This small molecule binds to this protein.
Small molecule (SMILES): CCCCCCCC(=O)OC[C@H](COP(=O)(O)O[C@@H]1[C@H](O)[C@H](O)[C@@H](OP(=O)(O)O)[C@H](OP(=O)(O)O)[C@H]1O)OC(=O)CCCCCCC

Sequence of chain 1.D:
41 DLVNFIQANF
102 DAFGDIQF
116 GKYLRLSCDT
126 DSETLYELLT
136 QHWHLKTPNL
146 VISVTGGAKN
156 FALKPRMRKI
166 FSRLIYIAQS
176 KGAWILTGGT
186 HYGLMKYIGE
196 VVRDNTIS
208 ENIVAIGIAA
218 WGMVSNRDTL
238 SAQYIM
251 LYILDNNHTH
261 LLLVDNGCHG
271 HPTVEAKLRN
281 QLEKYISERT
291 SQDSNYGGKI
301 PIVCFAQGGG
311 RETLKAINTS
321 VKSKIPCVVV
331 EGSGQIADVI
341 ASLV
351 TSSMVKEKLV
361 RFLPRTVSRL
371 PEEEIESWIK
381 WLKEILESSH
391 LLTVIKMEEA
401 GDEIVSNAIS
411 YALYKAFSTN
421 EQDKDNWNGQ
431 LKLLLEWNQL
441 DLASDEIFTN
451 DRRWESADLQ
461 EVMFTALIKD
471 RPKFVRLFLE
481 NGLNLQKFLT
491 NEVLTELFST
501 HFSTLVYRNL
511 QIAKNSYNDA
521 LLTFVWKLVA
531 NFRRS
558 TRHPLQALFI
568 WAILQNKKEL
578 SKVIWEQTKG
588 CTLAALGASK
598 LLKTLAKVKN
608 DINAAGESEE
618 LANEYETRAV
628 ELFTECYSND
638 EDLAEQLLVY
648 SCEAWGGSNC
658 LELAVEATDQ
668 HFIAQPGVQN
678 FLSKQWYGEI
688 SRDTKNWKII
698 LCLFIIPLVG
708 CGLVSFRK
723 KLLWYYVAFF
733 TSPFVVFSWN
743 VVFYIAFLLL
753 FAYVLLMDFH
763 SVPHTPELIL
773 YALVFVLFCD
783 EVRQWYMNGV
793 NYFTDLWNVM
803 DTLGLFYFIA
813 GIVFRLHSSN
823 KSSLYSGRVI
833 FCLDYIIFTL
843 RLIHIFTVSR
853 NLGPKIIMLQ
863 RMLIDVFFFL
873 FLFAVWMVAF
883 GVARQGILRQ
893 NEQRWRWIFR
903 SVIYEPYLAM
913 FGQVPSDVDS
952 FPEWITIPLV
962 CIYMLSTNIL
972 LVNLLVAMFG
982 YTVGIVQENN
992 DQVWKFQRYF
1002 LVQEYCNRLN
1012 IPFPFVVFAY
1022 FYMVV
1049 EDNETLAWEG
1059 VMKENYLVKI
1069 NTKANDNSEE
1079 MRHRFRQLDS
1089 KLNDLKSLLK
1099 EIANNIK

Binding-site contacts:
Ligand atom C3 contacts residue ARG852 of chain 1.C at 3.4 Å.
Ligand atom C6B contacts residue PHE848 of chain 1.C at 3.5 Å (hydrophobic).
Ligand atom P4 contacts residue LYS606 of chain 1.D at 3.9 Å.
Ligand atom P4 contacts residue ARG852 of chain 1.C at 4.0 Å.
Ligand atom O11 contacts residue ASN853 of chain 1.C at 3.7 Å.
Ligand atom O6 contacts residue TYR684 of chain 1.C at 3.1 Å (h-bond).
Ligand atom C6 contacts residue ASN693 of chain 1.C at 3.8 Å.
Ligand atom C7B contacts residue PHE873 of chain 1.D at 4.0 Å (hydrophobic).
Ligand atom C1C contacts residue SER851 of chain 1.C at 3.7 Å.
Ligand atom O41 contacts residue LYS606 of chain 1.D at 2.7 Å (salt-bridge).
Ligand atom C8B contacts residue PHE873 of chain 1.D at 4.0 Å (hydrophobic).
Ligand atom O11 contacts residue SER851 of chain 1.C at 3.6 Å.
Ligand atom P5 contacts residue ARG689 of chain 1.C at 3.6 Å.
Ligand atom O53 contacts residue ARG689 of chain 1.C at 3.1 Å (salt-bridge).
Ligand atom C4 contacts residue ARG852 of chain 1.C at 4.0 Å.
Ligand atom O1A contacts residue ILE697 of chain 1.C at 3.9 Å.
Ligand atom O11 contacts residue ARG852 of chain 1.C at 2.9 Å (salt-bridge).
Ligand atom O52 contacts residue SER680 of chain 1.C at 3.9 Å.
Ligand atom O5 contacts residue LYS606 of chain 1.D at 3.5 Å (salt-bridge).
Ligand atom O3 contacts residue ARG852 of chain 1.C at 3.8 Å.
Ligand atom O3C contacts residue SER851 of chain 1.C at 3.5 Å.
Ligand atom C3C contacts residue SER851 of chain 1.C at 3.7 Å.
Ligand atom O42 contacts residue ARG852 of chain 1.C at 3.6 Å (salt-bridge).
Ligand atom O2 contacts residue ASN693 of chain 1.C at 3.6 Å (h-bond).
Ligand atom C6B contacts residue PHE873 of chain 1.D at 4.0 Å (hydrophobic).
Ligand atom O51 contacts residue ARG999 of chain 1.C at 2.6 Å (salt-bridge).
Ligand atom C5A contacts residue VAL743 of chain 1.C at 3.9 Å (hydrophobic).
Ligand atom C3A contacts residue ILE697 of chain 1.C at 4.0 Å (hydrophobic).
Ligand atom C2C contacts residue SER851 of chain 1.C at 3.7 Å.
Ligand atom O51 contacts residue SER680 of chain 1.C at 3.3 Å (h-bond).
Ligand atom O52 contacts residue ARG689 of chain 1.C at 2.4 Å (salt-bridge).
Ligand atom C7A contacts residue VAL744 of chain 1.C at 3.5 Å (hydrophobic).
Ligand atom O1A contacts residue PHE736 of chain 1.C at 3.0 Å.
Ligand atom C5A contacts residue SER740 of chain 1.C at 3.4 Å.
Ligand atom C7B contacts residue ILE747 of chain 1.C at 3.8 Å (hydrophobic).
Ligand atom O4 contacts residue ARG852 of chain 1.C at 3.1 Å (salt-bridge).
Ligand atom O52 contacts residue LYS606 of chain 1.D at 3.8 Å.
Ligand atom O12 contacts residue ASN853 of chain 1.C at 3.7 Å.
Ligand atom C6 contacts residue TYR684 of chain 1.C at 3.8 Å (hydrophobic).
Ligand atom O1 contacts residue ASN693 of chain 1.C at 3.4 Å (h-bond).

Sequence of chain 1.C:
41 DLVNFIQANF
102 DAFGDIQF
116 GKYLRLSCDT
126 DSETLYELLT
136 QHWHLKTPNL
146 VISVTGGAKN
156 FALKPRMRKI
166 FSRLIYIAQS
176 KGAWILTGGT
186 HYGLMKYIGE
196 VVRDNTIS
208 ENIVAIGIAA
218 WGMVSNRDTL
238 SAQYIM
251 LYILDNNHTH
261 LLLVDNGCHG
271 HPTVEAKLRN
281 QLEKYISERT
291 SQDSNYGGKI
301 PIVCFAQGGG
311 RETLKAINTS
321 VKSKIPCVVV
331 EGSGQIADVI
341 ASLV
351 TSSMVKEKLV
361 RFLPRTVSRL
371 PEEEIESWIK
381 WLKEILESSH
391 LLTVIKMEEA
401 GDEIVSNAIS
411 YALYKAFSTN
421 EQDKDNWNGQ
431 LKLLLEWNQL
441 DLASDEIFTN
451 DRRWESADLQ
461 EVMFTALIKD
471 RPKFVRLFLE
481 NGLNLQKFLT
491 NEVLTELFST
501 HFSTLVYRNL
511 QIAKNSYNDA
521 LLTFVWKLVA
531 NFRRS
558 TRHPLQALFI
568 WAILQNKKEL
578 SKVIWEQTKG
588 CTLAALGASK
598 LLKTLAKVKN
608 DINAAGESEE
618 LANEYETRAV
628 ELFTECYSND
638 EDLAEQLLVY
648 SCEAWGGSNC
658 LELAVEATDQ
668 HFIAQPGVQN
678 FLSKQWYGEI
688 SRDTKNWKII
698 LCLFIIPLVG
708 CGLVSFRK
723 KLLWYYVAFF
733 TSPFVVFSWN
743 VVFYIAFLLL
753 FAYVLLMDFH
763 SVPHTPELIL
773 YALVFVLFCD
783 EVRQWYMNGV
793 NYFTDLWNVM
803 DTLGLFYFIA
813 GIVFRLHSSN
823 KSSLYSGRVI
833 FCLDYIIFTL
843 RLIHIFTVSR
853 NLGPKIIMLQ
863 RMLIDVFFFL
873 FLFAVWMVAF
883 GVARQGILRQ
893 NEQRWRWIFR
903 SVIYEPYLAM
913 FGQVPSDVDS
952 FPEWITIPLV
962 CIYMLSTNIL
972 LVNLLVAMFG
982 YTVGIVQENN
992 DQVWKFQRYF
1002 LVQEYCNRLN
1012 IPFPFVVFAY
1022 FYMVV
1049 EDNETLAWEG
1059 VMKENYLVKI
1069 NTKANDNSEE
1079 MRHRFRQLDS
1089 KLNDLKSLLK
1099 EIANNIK